Sequence of chain 1.C:
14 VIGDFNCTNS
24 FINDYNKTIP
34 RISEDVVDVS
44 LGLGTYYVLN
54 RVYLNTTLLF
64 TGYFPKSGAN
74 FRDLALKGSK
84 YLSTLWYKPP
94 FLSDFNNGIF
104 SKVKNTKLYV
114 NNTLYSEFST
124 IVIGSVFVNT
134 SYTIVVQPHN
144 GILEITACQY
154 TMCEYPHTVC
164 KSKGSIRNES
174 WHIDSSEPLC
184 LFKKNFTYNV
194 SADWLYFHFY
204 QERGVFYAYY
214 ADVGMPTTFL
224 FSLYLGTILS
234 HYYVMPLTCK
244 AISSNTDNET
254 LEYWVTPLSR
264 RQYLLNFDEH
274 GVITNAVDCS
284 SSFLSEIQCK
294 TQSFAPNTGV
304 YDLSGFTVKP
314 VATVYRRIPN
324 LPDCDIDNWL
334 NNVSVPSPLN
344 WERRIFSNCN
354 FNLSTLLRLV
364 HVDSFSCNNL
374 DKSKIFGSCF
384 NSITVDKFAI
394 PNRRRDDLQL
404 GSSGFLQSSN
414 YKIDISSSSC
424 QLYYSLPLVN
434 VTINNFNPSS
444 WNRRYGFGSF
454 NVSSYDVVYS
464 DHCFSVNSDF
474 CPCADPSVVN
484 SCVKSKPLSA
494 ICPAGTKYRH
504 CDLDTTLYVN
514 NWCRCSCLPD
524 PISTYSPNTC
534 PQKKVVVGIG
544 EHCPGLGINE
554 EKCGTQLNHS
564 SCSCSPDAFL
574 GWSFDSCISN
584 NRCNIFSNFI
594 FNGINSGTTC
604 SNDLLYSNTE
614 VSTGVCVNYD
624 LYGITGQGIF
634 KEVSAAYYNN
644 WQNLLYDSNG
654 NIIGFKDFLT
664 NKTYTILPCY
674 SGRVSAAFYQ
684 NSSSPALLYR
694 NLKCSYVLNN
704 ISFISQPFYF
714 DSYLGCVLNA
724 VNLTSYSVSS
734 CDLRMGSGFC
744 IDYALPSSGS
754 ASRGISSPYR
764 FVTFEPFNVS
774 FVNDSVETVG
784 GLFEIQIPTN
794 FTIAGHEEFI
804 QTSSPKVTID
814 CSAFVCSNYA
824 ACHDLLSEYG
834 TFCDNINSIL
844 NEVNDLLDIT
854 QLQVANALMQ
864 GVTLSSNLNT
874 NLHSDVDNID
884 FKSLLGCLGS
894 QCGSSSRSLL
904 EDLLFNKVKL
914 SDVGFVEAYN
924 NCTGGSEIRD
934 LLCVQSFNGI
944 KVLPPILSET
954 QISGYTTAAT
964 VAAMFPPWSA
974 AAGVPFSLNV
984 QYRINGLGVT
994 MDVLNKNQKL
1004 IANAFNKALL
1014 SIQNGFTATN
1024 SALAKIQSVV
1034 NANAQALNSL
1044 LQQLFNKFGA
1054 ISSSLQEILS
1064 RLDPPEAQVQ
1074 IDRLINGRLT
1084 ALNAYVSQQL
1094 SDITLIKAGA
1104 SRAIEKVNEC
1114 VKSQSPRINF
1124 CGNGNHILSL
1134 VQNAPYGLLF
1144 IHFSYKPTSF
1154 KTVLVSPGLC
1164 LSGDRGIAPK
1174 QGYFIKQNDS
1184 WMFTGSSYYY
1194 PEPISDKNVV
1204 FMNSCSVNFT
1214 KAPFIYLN

Binding-site contacts:
Ligand atom O5 contacts residue ASN454 of chain 1.C at 2.3 Å (h-bond).
Ligand atom C7 contacts residue ASN454 of chain 1.C at 3.9 Å.
Ligand atom C4 contacts residue ASN454 of chain 1.C at 4.2 Å.
Ligand atom C1 contacts residue ASN454 of chain 1.C at 1.4 Å.
Ligand atom C5 contacts residue ASN454 of chain 1.C at 3.7 Å.
Ligand atom N2 contacts residue ASN454 of chain 1.C at 2.9 Å (h-bond).
Ligand atom O7 contacts residue ASN454 of chain 1.C at 4.3 Å.
Ligand atom C2 contacts residue ASN454 of chain 1.C at 2.4 Å.
Ligand atom C3 contacts residue ASN454 of chain 1.C at 3.8 Å.
Ligand atom O6 contacts residue ASN454 of chain 1.C at 4.5 Å.

This protein binds this small molecule.
Small molecule (SMILES): CC(=O)N[C@@H]1[C@@H](O)[C@H](O)[C@@H](CO)O[C@H]1O